The small molecule below binds the protein below.
Small molecule (SMILES): O=C(Oc1cccc2cccnc12)N1CCCCC1

Binding-site contacts:
Ligand atom C9 contacts residue ALA31 of chain 1.D at 3.7 Å (hydrophobic).
Ligand atom C10 contacts residue TRP61 of chain 1.C at 3.8 Å (hydrophobic).
Ligand atom C15 contacts residue GLU22 of chain 1.D at 4.0 Å.
Ligand atom C19 contacts residue LEU34 of chain 1.C at 3.7 Å (hydrophobic).
Ligand atom C15 contacts residue PRO246 of chain 1.D at 3.6 Å (hydrophobic).
Ligand atom C18 contacts residue GLU22 of chain 1.D at 4.0 Å.
Ligand atom C14 contacts residue TYR245 of chain 1.D at 4.0 Å (hydrophobic).
Ligand atom N6 contacts residue ALA31 of chain 1.D at 4.0 Å.
Ligand atom N6 contacts residue GLN30 of chain 1.D at 3.2 Å (h-bond).
Ligand atom C8 contacts residue PRO246 of chain 1.D at 3.7 Å (hydrophobic).
Ligand atom C13 contacts residue GLU22 of chain 1.D at 4.0 Å.
Ligand atom C1 contacts residue GLN30 of chain 1.D at 3.1 Å.
Ligand atom O3 contacts residue GLN30 of chain 1.D at 3.9 Å.
Ligand atom C17 contacts residue THR244 of chain 1.C at 3.8 Å.
Ligand atom O7 contacts residue CYS247 of chain 1.D at 2.7 Å (h-bond).
Ligand atom C12 contacts residue TYR245 of chain 1.D at 3.6 Å (hydrophobic).
Ligand atom C1 contacts residue CYS247 of chain 1.D at 3.8 Å (hydrophobic).
Ligand atom C11 contacts residue MET32 of chain 1.D at 3.3 Å (hydrophobic).
Ligand atom C12 contacts residue THR244 of chain 1.D at 3.9 Å.
Ligand atom C9 contacts residue MET32 of chain 1.C at 3.9 Å (hydrophobic).
Ligand atom C16 contacts residue MET32 of chain 1.C at 3.7 Å (hydrophobic).
Ligand atom C9 contacts residue SER33 of chain 1.C at 4.0 Å.
Ligand atom C14 contacts residue GLU22 of chain 1.D at 3.5 Å.
Ligand atom C5 contacts residue MET32 of chain 1.D at 3.9 Å (hydrophobic).
Ligand atom C18 contacts residue TRP27 of chain 1.D at 3.6 Å (hydrophobic).
Ligand atom C14 contacts residue PRO246 of chain 1.D at 3.5 Å (hydrophobic).
Ligand atom O3 contacts residue MET32 of chain 1.D at 4.0 Å.
Ligand atom C13 contacts residue GLN30 of chain 1.D at 3.6 Å.
Ligand atom C12 contacts residue MET32 of chain 1.D at 3.6 Å (hydrophobic).
Ligand atom C14 contacts residue MET32 of chain 1.D at 4.0 Å (hydrophobic).
Ligand atom O7 contacts residue PRO246 of chain 1.D at 3.6 Å.
Ligand atom O7 contacts residue GLN30 of chain 1.D at 2.9 Å (h-bond).
Ligand atom C12 contacts residue PRO246 of chain 1.D at 3.7 Å (hydrophobic).
Ligand atom N2 contacts residue GLN30 of chain 1.D at 3.5 Å (h-bond).
Ligand atom C17 contacts residue PRO243 of chain 1.C at 3.6 Å (hydrophobic).
Ligand atom C10 contacts residue GLN30 of chain 1.D at 3.4 Å.
Ligand atom O3 contacts residue ALA31 of chain 1.D at 3.8 Å.
Ligand atom C17 contacts residue TRP61 of chain 1.C at 3.8 Å (hydrophobic).
Ligand atom C5 contacts residue GLN30 of chain 1.D at 4.0 Å.
Ligand atom C4 contacts residue MET32 of chain 1.D at 3.5 Å (hydrophobic).

Sequence of chain 1.D:
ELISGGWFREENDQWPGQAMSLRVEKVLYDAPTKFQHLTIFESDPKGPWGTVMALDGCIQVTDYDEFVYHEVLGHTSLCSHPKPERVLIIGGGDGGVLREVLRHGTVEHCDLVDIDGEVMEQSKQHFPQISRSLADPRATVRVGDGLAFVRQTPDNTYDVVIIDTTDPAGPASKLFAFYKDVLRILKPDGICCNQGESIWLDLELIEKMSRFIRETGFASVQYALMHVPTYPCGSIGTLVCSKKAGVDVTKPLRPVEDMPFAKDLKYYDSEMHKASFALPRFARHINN

Sequence of chain 1.C:
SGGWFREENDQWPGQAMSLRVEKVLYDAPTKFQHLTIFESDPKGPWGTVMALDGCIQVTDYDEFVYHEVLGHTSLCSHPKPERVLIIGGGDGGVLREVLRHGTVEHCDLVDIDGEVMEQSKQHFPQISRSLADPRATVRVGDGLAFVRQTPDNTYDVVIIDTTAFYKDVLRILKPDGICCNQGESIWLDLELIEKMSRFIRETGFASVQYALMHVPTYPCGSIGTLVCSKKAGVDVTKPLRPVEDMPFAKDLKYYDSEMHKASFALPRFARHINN